Binding-site contacts:
Ligand atom C2 contacts residue MET91 of chain 1.D at 2.9 Å (hydrophobic).
Ligand atom C22 contacts residue ASP154 of chain 1.D at 3.4 Å.
Ligand atom O29 contacts residue VAL72 of chain 1.D at 3.3 Å.
Ligand atom N21 contacts residue GLU59 of chain 1.D at 2.9 Å (salt-bridge).
Ligand atom O29 contacts residue ASP154 of chain 1.D at 3.2 Å (salt-bridge).
Ligand atom N51 contacts residue HIS134 of chain 1.D at 3.5 Å (h-bond).
Ligand atom N21 contacts residue MET63 of chain 1.D at 3.3 Å (h-bond).
Ligand atom C18 contacts residue ILE86 of chain 1.D at 3.7 Å (hydrophobic).
Ligand atom N3 contacts residue MET91 of chain 1.D at 2.5 Å (h-bond).
Ligand atom C52 contacts residue HIS134 of chain 1.D at 3.4 Å.
Ligand atom C19 contacts residue THR88 of chain 1.D at 3.7 Å.
Ligand atom C54 contacts residue ILE133 of chain 1.D at 3.1 Å (hydrophobic).
Ligand atom C53 contacts residue ASP154 of chain 1.D at 3.3 Å.
Ligand atom C49 contacts residue ILE133 of chain 1.D at 3.5 Å (hydrophobic).
Ligand atom C46 contacts residue ILE66 of chain 1.D at 3.6 Å (hydrophobic).
Ligand atom N51 contacts residue ILE133 of chain 1.D at 2.6 Å (h-bond).
Ligand atom O29 contacts residue ALA153 of chain 1.D at 3.5 Å.
Ligand atom C50 contacts residue ILE133 of chain 1.D at 3.1 Å (hydrophobic).
Ligand atom C11 contacts residue PHE155 of chain 1.D at 3.5 Å (hydrophobic).
Ligand atom C29 contacts residue GLU59 of chain 1.D at 3.3 Å.
Ligand atom C2 contacts residue PHE90 of chain 1.D at 3.5 Å (hydrophobic).
Ligand atom N21 contacts residue ASP154 of chain 1.D at 3.7 Å.
Ligand atom C52 contacts residue ASP154 of chain 1.D at 3.4 Å.
Ligand atom N3 contacts residue PHE90 of chain 1.D at 3.4 Å.
Ligand atom C18 contacts residue LYS44 of chain 1.D at 3.4 Å.
Ligand atom C20 contacts residue ALA42 of chain 1.D at 3.4 Å (hydrophobic).
Ligand atom N10 contacts residue PHE155 of chain 1.D at 3.4 Å.
Ligand atom C16 contacts residue GLU59 of chain 1.D at 3.5 Å.
Ligand atom C25 contacts residue ASP154 of chain 1.D at 3.7 Å.
Ligand atom C11 contacts residue VAL29 of chain 1.D at 3.7 Å (hydrophobic).
Ligand atom C20 contacts residue LYS44 of chain 1.D at 3.3 Å.
Ligand atom C12 contacts residue TYR26 of chain 1.D at 3.7 Å (hydrophobic).
Ligand atom C20 contacts residue THR88 of chain 1.D at 3.6 Å.
Ligand atom C4 contacts residue MET91 of chain 1.D at 3.6 Å (hydrophobic).
Ligand atom N8 contacts residue ALA42 of chain 1.D at 3.7 Å.
Ligand atom N13 contacts residue THR88 of chain 1.D at 3.0 Å (h-bond).
Ligand atom C14 contacts residue THR88 of chain 1.D at 3.5 Å.
Ligand atom C17 contacts residue GLU59 of chain 1.D at 3.4 Å.
Ligand atom C17 contacts residue MET63 of chain 1.D at 3.6 Å (hydrophobic).
Ligand atom C11 contacts residue TYR26 of chain 1.D at 3.7 Å (hydrophobic).

Sequence of chain 1.D:
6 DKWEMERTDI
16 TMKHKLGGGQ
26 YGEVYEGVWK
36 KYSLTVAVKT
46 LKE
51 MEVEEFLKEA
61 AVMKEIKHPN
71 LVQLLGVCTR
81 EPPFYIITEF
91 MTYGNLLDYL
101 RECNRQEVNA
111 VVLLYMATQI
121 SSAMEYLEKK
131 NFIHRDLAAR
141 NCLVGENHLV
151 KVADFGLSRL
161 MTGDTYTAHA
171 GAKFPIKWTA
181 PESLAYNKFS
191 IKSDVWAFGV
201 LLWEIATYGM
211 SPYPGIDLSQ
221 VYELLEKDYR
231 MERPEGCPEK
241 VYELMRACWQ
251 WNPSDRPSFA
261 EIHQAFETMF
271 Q

A small-molecule ligand and the protein it binds are described below.
Small molecule (SMILES): Cc1ccc(NC(=O)c2ccc(CN3CCN(C)CC3)cc2)cc1Nc1nccc(-c2cccnc2)n1